This protein binds this small molecule.
Small molecule (SMILES): O=c1ccn([C@@H]2O[C@H](CO[P](=O)(O)O[P](=O)(O)O[C@H]3O[C@H](CO)[C@@H](O)[C@H](O)[C@H]3O)[C@@H](O)[C@H]2O)c(=O)[nH]1

Sequence of chain 1.A:
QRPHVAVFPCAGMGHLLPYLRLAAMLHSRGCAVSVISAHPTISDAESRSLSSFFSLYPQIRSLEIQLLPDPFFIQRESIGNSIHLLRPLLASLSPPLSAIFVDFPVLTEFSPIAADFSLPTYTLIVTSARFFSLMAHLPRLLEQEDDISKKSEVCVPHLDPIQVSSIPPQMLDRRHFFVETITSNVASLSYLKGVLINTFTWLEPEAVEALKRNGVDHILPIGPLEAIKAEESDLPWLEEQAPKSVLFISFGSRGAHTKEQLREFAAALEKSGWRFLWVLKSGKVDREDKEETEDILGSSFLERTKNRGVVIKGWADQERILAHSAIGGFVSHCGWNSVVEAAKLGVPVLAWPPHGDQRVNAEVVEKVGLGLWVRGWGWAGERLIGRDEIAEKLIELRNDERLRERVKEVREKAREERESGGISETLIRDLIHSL

Binding-site contacts:
Ligand atom O2C contacts residue GLN339 of chain 1.A at 3.6 Å.
Ligand atom O1A contacts residue HIS354 of chain 1.A at 3.1 Å.
Ligand atom C2 contacts residue ALA337 of chain 1.A at 3.4 Å (hydrophobic).
Ligand atom PB contacts residue HIS354 of chain 1.A at 3.5 Å.
Ligand atom C5 contacts residue GLN339 of chain 1.A at 3.6 Å.
Ligand atom C2C contacts residue GLN339 of chain 1.A at 3.3 Å.
Ligand atom C4' contacts residue ASP378 of chain 1.A at 3.4 Å.
Ligand atom C2 contacts residue TRP336 of chain 1.A at 3.4 Å (hydrophobic).
Ligand atom O4' contacts residue TRP357 of chain 1.A at 3.5 Å (h-bond).
Ligand atom O4' contacts residue ASN382 of chain 1.A at 3.5 Å (h-bond).
Ligand atom O2B contacts residue SER274 of chain 1.A at 3.2 Å (h-bond).
Ligand atom O4 contacts residue ALA337 of chain 1.A at 3.5 Å (h-bond).
Ligand atom O2 contacts residue GLN339 of chain 1.A at 3.6 Å.
Ligand atom C5C contacts residue SER359 of chain 1.A at 3.2 Å.
Ligand atom O4' contacts residue GLY356 of chain 1.A at 3.6 Å.
Ligand atom O4' contacts residue ASP378 of chain 1.A at 2.5 Å (salt-bridge).
Ligand atom O2 contacts residue ALA337 of chain 1.A at 3.2 Å (h-bond).
Ligand atom N3 contacts residue ALA337 of chain 1.A at 2.8 Å (h-bond).
Ligand atom C6' contacts residue VAL145 of chain 1.A at 3.2 Å (hydrophobic).
Ligand atom N3 contacts residue TRP336 of chain 1.A at 3.6 Å.
Ligand atom C2 contacts residue GLN339 of chain 1.A at 3.5 Å.
Ligand atom C6 contacts residue GLN339 of chain 1.A at 3.5 Å.
Ligand atom O6' contacts residue VAL145 of chain 1.A at 3.0 Å.
Ligand atom O3' contacts residue GLN379 of chain 1.A at 3.3 Å (h-bond).
Ligand atom O3' contacts residue ASP378 of chain 1.A at 3.0 Å (salt-bridge).
Ligand atom O1B contacts residue SER274 of chain 1.A at 2.8 Å (h-bond).
Ligand atom C3C contacts residue GLU362 of chain 1.A at 3.4 Å.
Ligand atom C3' contacts residue GLN379 of chain 1.A at 3.5 Å.
Ligand atom O1A contacts residue GLY356 of chain 1.A at 3.4 Å (h-bond).
Ligand atom C5 contacts residue GLY273 of chain 1.A at 3.5 Å.
Ligand atom PB contacts residue SER274 of chain 1.A at 3.4 Å.
Ligand atom O3A contacts residue HIS354 of chain 1.A at 2.6 Å (h-bond).
Ligand atom O3C contacts residue GLU362 of chain 1.A at 2.5 Å (salt-bridge).
Ligand atom O3C contacts residue ARG30 of chain 1.A at 3.2 Å (salt-bridge).
Ligand atom O2C contacts residue GLU362 of chain 1.A at 3.2 Å (salt-bridge).
Ligand atom O2A contacts residue ASN358 of chain 1.A at 3.2 Å (h-bond).
Ligand atom O4 contacts residue LYS302 of chain 1.A at 2.9 Å (salt-bridge).
Ligand atom O1A contacts residue SER359 of chain 1.A at 2.5 Å (h-bond).
Ligand atom O2B contacts residue HIS354 of chain 1.A at 3.3 Å (h-bond).
Ligand atom O1B contacts residue GLY23 of chain 1.A at 3.2 Å.